This small molecule binds to this protein.
Small molecule (SMILES): CC(=O)N[C@H]1[C@H](O[C@H]2[C@H](O)[C@@H](NC(C)=O)CO[C@@H]2CO)O[C@H](CO)[C@@H](O)[C@@H]1O

Binding-site contacts:
Ligand atom O5 contacts residue ASN1074 of chain 1.A at 2.3 Å (h-bond).
Ligand atom C1 contacts residue GLN895 of chain 1.B at 4.3 Å.
Ligand atom O7 contacts residue ASN1074 of chain 1.A at 3.3 Å (h-bond).
Ligand atom O5 contacts residue ALA706 of chain 1.A at 4.5 Å.
Ligand atom C6 contacts residue ALA706 of chain 1.A at 4.2 Å (hydrophobic).
Ligand atom C1 contacts residue ASN1074 of chain 1.A at 1.4 Å.
Ligand atom C8 contacts residue SER704 of chain 1.A at 4.3 Å.
Ligand atom C3 contacts residue ASN1074 of chain 1.A at 3.8 Å.
Ligand atom C4 contacts residue ASN1074 of chain 1.A at 4.2 Å.
Ligand atom C8 contacts residue GLU1072 of chain 1.A at 3.7 Å.
Ligand atom N2 contacts residue ALA706 of chain 1.A at 4.4 Å.
Ligand atom C8 contacts residue ASN1074 of chain 1.A at 4.2 Å.
Ligand atom O6 contacts residue ASN1074 of chain 1.A at 4.5 Å.
Ligand atom C5 contacts residue ASN1074 of chain 1.A at 3.6 Å.
Ligand atom C2 contacts residue ASN1074 of chain 1.A at 2.5 Å.
Ligand atom C8 contacts residue LYS1073 of chain 1.A at 4.2 Å.
Ligand atom C8 contacts residue ALA706 of chain 1.A at 4.1 Å (hydrophobic).
Ligand atom O4 contacts residue ALA706 of chain 1.A at 4.1 Å.
Ligand atom N2 contacts residue ASN1074 of chain 1.A at 2.9 Å (h-bond).
Ligand atom C4 contacts residue ALA706 of chain 1.A at 4.3 Å (hydrophobic).
Ligand atom C7 contacts residue ASN1074 of chain 1.A at 3.3 Å.
Ligand atom C5 contacts residue ALA706 of chain 1.A at 3.6 Å (hydrophobic).

Sequence of chain 1.A:
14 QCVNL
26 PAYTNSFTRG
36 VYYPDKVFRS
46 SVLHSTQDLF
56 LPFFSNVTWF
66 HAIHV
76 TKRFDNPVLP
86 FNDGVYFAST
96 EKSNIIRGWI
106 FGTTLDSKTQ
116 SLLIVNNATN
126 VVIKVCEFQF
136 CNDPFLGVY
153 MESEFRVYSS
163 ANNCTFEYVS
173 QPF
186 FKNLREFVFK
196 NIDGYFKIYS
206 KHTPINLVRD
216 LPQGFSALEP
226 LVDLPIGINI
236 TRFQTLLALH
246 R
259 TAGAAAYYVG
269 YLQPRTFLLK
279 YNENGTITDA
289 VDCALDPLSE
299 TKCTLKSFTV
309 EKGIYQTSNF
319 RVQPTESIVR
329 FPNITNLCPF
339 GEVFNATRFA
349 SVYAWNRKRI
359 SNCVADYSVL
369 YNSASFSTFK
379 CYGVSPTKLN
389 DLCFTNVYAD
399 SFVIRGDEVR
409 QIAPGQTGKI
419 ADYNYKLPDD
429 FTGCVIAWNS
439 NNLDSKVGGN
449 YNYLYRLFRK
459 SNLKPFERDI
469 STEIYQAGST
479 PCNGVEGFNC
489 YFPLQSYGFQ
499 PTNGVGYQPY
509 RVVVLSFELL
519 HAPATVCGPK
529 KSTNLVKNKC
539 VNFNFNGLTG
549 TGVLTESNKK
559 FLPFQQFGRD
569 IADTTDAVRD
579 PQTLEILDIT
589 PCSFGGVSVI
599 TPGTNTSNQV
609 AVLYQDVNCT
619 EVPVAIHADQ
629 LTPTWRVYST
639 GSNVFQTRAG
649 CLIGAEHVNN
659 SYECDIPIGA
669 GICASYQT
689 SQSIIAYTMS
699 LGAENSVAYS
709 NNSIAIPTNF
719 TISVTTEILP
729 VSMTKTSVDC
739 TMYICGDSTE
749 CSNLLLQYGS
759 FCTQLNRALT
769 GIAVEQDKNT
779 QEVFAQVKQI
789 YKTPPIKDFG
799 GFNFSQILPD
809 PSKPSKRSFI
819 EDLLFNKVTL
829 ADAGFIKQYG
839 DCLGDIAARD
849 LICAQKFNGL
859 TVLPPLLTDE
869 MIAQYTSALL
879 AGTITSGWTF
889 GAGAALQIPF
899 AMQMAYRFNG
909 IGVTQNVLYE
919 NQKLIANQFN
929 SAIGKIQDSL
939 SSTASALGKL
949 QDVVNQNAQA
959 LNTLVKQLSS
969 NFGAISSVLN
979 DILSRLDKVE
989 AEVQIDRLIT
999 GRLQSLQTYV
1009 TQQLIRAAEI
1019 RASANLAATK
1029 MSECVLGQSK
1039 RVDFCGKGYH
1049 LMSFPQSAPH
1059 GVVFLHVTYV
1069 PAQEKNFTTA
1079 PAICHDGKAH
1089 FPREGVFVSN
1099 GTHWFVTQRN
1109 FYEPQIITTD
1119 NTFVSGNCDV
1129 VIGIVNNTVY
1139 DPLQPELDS

Sequence of chain 1.B:
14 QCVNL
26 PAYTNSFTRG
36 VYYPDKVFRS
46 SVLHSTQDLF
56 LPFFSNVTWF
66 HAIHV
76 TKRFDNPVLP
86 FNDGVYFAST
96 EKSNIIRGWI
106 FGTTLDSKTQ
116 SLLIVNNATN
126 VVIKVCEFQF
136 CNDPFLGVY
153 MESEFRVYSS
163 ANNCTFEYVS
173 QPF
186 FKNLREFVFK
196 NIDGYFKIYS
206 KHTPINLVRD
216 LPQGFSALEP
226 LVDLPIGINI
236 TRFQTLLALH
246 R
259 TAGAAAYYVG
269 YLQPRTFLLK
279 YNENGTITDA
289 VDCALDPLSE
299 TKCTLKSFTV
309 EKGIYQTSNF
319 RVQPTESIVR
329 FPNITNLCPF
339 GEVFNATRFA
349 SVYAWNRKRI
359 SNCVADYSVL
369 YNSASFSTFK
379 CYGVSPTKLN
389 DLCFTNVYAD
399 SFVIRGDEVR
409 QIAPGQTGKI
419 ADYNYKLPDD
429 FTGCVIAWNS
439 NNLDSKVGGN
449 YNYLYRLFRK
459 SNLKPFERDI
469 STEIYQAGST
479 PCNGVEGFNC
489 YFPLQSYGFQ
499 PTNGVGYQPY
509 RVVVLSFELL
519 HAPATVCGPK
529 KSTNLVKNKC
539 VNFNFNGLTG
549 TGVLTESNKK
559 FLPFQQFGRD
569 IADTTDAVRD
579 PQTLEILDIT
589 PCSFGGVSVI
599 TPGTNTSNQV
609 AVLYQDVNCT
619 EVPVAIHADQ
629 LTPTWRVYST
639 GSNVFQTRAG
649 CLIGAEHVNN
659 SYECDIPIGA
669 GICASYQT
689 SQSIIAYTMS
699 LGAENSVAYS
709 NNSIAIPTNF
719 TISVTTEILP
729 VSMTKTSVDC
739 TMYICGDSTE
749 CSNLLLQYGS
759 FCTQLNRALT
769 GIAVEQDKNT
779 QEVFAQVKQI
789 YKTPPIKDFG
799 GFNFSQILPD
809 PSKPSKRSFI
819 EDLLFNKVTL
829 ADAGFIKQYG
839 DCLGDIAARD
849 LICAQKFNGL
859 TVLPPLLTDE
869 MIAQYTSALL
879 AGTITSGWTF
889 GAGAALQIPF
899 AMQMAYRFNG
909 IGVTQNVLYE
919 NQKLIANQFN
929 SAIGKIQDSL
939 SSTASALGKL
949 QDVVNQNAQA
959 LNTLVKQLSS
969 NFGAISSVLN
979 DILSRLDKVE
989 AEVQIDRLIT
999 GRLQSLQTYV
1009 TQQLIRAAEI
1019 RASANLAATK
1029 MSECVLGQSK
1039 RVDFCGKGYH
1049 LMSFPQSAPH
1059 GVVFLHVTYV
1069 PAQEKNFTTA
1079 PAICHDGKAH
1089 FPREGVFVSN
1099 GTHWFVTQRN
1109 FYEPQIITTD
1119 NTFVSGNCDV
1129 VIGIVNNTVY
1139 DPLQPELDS